Binding-site contacts:
Ligand atom C27 contacts residue CYS149 of chain 1.B at 2.7 Å (hydrophobic).
Ligand atom C22 contacts residue GLY166 of chain 1.B at 3.8 Å.
Ligand atom C23 contacts residue HIS163 of chain 1.B at 4.1 Å.
Ligand atom C31 contacts residue ALA146 of chain 1.B at 3.8 Å (hydrophobic).
Ligand atom C17 contacts residue GLY166 of chain 1.B at 3.9 Å.
Ligand atom N15 contacts residue GLY166 of chain 1.B at 3.7 Å.
Ligand atom N21 contacts residue ARG145 of chain 1.B at 3.8 Å.
Ligand atom C31 contacts residue GLY147 of chain 1.B at 3.5 Å.
Ligand atom C16 contacts residue GLY166 of chain 1.B at 3.4 Å.
Ligand atom C30 contacts residue GLY147 of chain 1.B at 3.6 Å.
Ligand atom C18 contacts residue ALA146 of chain 1.B at 4.0 Å (hydrophobic).
Ligand atom C2 contacts residue GLY166 of chain 1.B at 3.7 Å.
Ligand atom O28 contacts residue GLN148 of chain 1.B at 3.0 Å (h-bond).
Ligand atom C16 contacts residue ALA146 of chain 1.B at 3.7 Å (hydrophobic).
Ligand atom C23 contacts residue GLY165 of chain 1.B at 3.9 Å.
Ligand atom C23 contacts residue GLY166 of chain 1.B at 3.6 Å.
Ligand atom N21 contacts residue GLY166 of chain 1.B at 3.5 Å (h-bond).
Ligand atom N21 contacts residue ALA146 of chain 1.B at 4.0 Å.
Ligand atom O20 contacts residue THR144 of chain 1.B at 2.7 Å (h-bond).
Ligand atom C26 contacts residue CYS149 of chain 1.B at 1.8 Å (hydrophobic).
Ligand atom O20 contacts residue ARG145 of chain 1.B at 3.8 Å.
Ligand atom C23 contacts residue CYS149 of chain 1.B at 2.8 Å (hydrophobic).
Ligand atom N29 contacts residue GLY147 of chain 1.B at 4.0 Å.
Ligand atom O28 contacts residue CYS149 of chain 1.B at 3.2 Å (h-bond).
Ligand atom C5 contacts residue ALA146 of chain 1.B at 4.1 Å (hydrophobic).
Ligand atom C16 contacts residue ARG145 of chain 1.B at 3.8 Å.
Ligand atom C17 contacts residue ALA146 of chain 1.B at 3.6 Å (hydrophobic).
Ligand atom O24 contacts residue GLY166 of chain 1.B at 4.1 Å.
Ligand atom C17 contacts residue THR144 of chain 1.B at 3.0 Å.
Ligand atom C27 contacts residue GLN148 of chain 1.B at 4.1 Å.
Ligand atom C4 contacts residue ALA146 of chain 1.B at 3.9 Å (hydrophobic).
Ligand atom O28 contacts residue ARG145 of chain 1.B at 3.8 Å.
Ligand atom O28 contacts residue GLY147 of chain 1.B at 2.8 Å (h-bond).
Ligand atom C27 contacts residue GLY147 of chain 1.B at 3.7 Å.
Ligand atom C18 contacts residue THR144 of chain 1.B at 3.3 Å.
Ligand atom C17 contacts residue ARG145 of chain 1.B at 3.3 Å.
Ligand atom C18 contacts residue ARG145 of chain 1.B at 3.8 Å.
Ligand atom N29 contacts residue CYS149 of chain 1.B at 3.3 Å (h-bond).
Ligand atom O28 contacts residue ALA146 of chain 1.B at 3.6 Å.
Ligand atom N29 contacts residue HIS42 of chain 1.B at 4.1 Å.

Sequence of chain 1.B:
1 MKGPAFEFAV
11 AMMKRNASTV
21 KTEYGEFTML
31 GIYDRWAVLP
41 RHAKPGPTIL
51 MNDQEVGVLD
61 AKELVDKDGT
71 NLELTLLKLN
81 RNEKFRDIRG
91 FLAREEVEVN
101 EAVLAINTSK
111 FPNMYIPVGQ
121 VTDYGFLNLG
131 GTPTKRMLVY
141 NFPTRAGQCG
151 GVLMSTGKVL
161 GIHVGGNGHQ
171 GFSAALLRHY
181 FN

A protein and the small-molecule ligand that binds it are described below.
Small molecule (SMILES): CCNC(=O)CCC(=O)Nc1cc(=O)[nH]n1C1CCCCCC1